Binding-site contacts:
Ligand atom C3 contacts residue ASN770 of chain 1.C at 3.8 Å.
Ligand atom O7 contacts residue TYR765 of chain 1.C at 4.2 Å.
Ligand atom C8 contacts residue PHE786 of chain 1.C at 3.6 Å (hydrophobic).
Ligand atom C7 contacts residue ASN770 of chain 1.C at 3.3 Å.
Ligand atom C5 contacts residue SER772 of chain 1.C at 3.5 Å.
Ligand atom C1 contacts residue ASN770 of chain 1.C at 1.4 Å.
Ligand atom C8 contacts residue SER772 of chain 1.C at 4.4 Å.
Ligand atom C8 contacts residue ASN770 of chain 1.C at 4.5 Å.
Ligand atom C6 contacts residue SER772 of chain 1.C at 3.4 Å.
Ligand atom N2 contacts residue ASN770 of chain 1.C at 2.9 Å (h-bond).
Ligand atom C4 contacts residue ASN770 of chain 1.C at 4.2 Å.
Ligand atom C5 contacts residue ASN770 of chain 1.C at 3.6 Å.
Ligand atom O6 contacts residue GLN773 of chain 1.C at 3.7 Å.
Ligand atom C7 contacts residue TYR765 of chain 1.C at 4.0 Å (hydrophobic).
Ligand atom O5 contacts residue ASN770 of chain 1.C at 2.3 Å (h-bond).
Ligand atom O5 contacts residue SER772 of chain 1.C at 3.3 Å (h-bond).
Ligand atom O6 contacts residue SER772 of chain 1.C at 2.3 Å (h-bond).
Ligand atom C1 contacts residue SER772 of chain 1.C at 4.1 Å.
Ligand atom C8 contacts residue TYR765 of chain 1.C at 3.5 Å (hydrophobic).
Ligand atom O7 contacts residue ASN770 of chain 1.C at 3.3 Å (h-bond).
Ligand atom C2 contacts residue ASN770 of chain 1.C at 2.5 Å.

Sequence of chain 1.C:
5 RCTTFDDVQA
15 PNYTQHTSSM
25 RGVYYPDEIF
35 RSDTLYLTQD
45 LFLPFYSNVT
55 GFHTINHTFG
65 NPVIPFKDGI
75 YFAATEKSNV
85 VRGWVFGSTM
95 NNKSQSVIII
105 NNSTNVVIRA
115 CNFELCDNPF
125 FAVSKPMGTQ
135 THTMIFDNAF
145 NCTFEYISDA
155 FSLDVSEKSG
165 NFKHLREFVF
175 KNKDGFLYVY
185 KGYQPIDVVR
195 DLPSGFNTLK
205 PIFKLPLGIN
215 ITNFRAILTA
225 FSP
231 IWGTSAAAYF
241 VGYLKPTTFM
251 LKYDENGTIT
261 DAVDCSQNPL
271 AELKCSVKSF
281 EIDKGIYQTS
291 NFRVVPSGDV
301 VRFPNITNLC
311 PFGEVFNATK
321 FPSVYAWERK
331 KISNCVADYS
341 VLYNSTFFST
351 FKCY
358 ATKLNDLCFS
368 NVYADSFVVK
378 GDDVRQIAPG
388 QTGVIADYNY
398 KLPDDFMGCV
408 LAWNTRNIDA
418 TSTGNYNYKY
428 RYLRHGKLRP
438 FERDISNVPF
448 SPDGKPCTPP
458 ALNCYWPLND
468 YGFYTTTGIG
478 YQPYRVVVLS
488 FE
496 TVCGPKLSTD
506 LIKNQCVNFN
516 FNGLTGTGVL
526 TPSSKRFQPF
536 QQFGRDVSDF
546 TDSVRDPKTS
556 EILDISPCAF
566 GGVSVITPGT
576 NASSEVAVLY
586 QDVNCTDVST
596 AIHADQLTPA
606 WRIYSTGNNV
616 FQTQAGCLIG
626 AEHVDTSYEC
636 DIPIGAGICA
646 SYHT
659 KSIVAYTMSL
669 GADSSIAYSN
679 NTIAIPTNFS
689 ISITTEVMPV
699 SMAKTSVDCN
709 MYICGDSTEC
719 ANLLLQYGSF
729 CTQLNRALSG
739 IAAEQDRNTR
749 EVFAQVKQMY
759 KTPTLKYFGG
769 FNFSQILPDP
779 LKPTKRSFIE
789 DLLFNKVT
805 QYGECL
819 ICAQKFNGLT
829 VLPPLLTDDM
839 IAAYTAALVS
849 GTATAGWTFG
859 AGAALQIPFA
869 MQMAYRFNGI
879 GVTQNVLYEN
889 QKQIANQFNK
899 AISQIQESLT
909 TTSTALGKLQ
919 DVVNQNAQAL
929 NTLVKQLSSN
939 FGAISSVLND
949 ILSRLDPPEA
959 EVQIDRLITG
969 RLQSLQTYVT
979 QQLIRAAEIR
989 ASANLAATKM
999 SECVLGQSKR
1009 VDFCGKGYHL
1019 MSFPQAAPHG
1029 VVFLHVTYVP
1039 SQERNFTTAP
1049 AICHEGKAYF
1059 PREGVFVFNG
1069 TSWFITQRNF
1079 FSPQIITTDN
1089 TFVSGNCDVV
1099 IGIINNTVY

This protein binds this small molecule.
Small molecule (SMILES): CC(=O)N[C@H]1[C@H](O[C@H]2[C@H](O)[C@@H](NC(C)=O)CO[C@@H]2CO)O[C@H](CO)[C@@H](O[C@@H]2O[C@H](CO)[C@@H](O)[C@H](O)[C@@H]2O)[C@@H]1O